The protein below binds the small molecule below.
Small molecule (SMILES): CC(=O)N[C@H]1[C@H](O[C@H]2[C@H](O)[C@@H](NC(C)=O)CO[C@@H]2CO)O[C@H](CO)[C@@H](O[C@@H]2O[C@H](CO)[C@@H](O)[C@H](O)[C@@H]2O)[C@@H]1O

Binding-site contacts:
Ligand atom N2 contacts residue NAG2 of chain 1.FB at 4.1 Å.
Ligand atom C1 contacts residue ASN332 of chain 1.F at 1.4 Å.
Ligand atom C4 contacts residue ASN332 of chain 1.F at 4.2 Å.
Ligand atom C2 contacts residue ASN332 of chain 1.F at 2.5 Å.
Ligand atom O7 contacts residue ASN332 of chain 1.F at 3.3 Å (h-bond).
Ligand atom C5 contacts residue NAG1 of chain 1.FB at 4.2 Å.
Ligand atom O3 contacts residue NAG2 of chain 1.FB at 4.0 Å.
Ligand atom O7 contacts residue SER357 of chain 1.F at 2.6 Å (h-bond).
Ligand atom O5 contacts residue NAG2 of chain 1.FB at 3.6 Å.
Ligand atom O3 contacts residue NAG1 of chain 1.FB at 4.1 Å.
Ligand atom N2 contacts residue ASN332 of chain 1.F at 2.9 Å (h-bond).
Ligand atom O7 contacts residue ASN355 of chain 1.F at 3.6 Å.
Ligand atom C6 contacts residue BMA3 of chain 1.FB at 4.1 Å.
Ligand atom C3 contacts residue NAG2 of chain 1.FB at 4.0 Å.
Ligand atom C7 contacts residue SER333 of chain 1.F at 3.6 Å.
Ligand atom C4 contacts residue NAG1 of chain 1.FB at 3.4 Å.
Ligand atom C2 contacts residue SER357 of chain 1.F at 4.1 Å.
Ligand atom O5 contacts residue ASN332 of chain 1.F at 2.4 Å (h-bond).
Ligand atom C5 contacts residue ASN332 of chain 1.F at 3.7 Å.
Ligand atom C6 contacts residue NAG1 of chain 1.FB at 3.9 Å.
Ligand atom N2 contacts residue SER333 of chain 1.F at 3.4 Å (h-bond).
Ligand atom C4 contacts residue NAG2 of chain 1.FB at 3.9 Å.
Ligand atom C7 contacts residue SER357 of chain 1.F at 3.6 Å.
Ligand atom C1 contacts residue NAG2 of chain 1.FB at 3.8 Å.
Ligand atom O7 contacts residue NAG1 of chain 1.FB at 3.8 Å.
Ligand atom C1 contacts residue SER357 of chain 1.F at 4.2 Å.
Ligand atom O4 contacts residue NAG2 of chain 1.FB at 3.3 Å.
Ligand atom C2 contacts residue NAG2 of chain 1.FB at 3.2 Å.
Ligand atom C7 contacts residue NAG2 of chain 1.FB at 4.1 Å.
Ligand atom O6 contacts residue BMA3 of chain 1.FB at 4.0 Å.
Ligand atom C8 contacts residue THR341 of chain 1.F at 3.9 Å.
Ligand atom C7 contacts residue ASN332 of chain 1.F at 3.3 Å.
Ligand atom O6 contacts residue NAG2 of chain 1.FB at 3.2 Å (h-bond).
Ligand atom O7 contacts residue NAG2 of chain 1.FB at 3.3 Å (h-bond).
Ligand atom C6 contacts residue NAG2 of chain 1.FB at 3.7 Å.
Ligand atom C3 contacts residue ASN332 of chain 1.F at 3.8 Å.
Ligand atom O4 contacts residue NAG1 of chain 1.FB at 3.1 Å (h-bond).
Ligand atom O6 contacts residue NAG1 of chain 1.FB at 2.9 Å (h-bond).
Ligand atom C8 contacts residue SER333 of chain 1.F at 3.3 Å.
Ligand atom O5 contacts residue NAG1 of chain 1.FB at 4.2 Å.

Sequence of chain 1.F:
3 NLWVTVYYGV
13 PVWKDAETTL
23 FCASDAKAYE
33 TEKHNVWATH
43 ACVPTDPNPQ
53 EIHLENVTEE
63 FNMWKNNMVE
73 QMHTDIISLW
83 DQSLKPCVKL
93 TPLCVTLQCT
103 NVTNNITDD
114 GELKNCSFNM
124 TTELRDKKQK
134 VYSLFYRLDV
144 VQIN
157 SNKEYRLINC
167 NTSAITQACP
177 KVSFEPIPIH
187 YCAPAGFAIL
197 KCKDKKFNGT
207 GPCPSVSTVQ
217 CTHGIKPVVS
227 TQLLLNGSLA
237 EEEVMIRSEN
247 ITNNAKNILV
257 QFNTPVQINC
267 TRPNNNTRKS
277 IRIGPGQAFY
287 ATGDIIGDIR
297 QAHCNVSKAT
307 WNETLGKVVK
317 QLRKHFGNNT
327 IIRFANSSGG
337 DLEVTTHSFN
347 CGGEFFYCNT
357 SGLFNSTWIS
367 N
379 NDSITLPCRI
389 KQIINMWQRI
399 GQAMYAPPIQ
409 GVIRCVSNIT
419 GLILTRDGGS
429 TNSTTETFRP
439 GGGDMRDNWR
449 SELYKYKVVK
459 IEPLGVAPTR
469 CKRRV